Binding-site contacts:
Ligand atom N contacts residue ASP323 of chain 1.B at 2.8 Å (salt-bridge).
Ligand atom O contacts residue PHE328 of chain 1.B at 3.1 Å.
Ligand atom CA contacts residue THR325 of chain 1.B at 3.4 Å.
Ligand atom O contacts residue ASP323 of chain 1.B at 3.0 Å (salt-bridge).
Ligand atom NH1 contacts residue TYR39 of chain 1.B at 3.1 Å (h-bond).
Ligand atom N contacts residue SER329 of chain 1.B at 3.1 Å (h-bond).
Ligand atom CB contacts residue ASP323 of chain 1.B at 3.3 Å.
Ligand atom O contacts residue LEU85 of chain 1.B at 3.4 Å.
Ligand atom CA contacts residue ASP84 of chain 1.B at 3.5 Å.
Ligand atom N contacts residue ALA327 of chain 1.B at 3.0 Å (h-bond).
Ligand atom CA contacts residue ALA327 of chain 1.B at 3.4 Å (hydrophobic).
Ligand atom CG contacts residue ASP50 of chain 1.B at 3.5 Å.
Ligand atom CA contacts residue ASP323 of chain 1.B at 3.5 Å.
Ligand atom O contacts residue TYR322 of chain 1.B at 3.4 Å.
Ligand atom CG contacts residue ASP323 of chain 1.B at 3.5 Å.
Ligand atom O contacts residue ASN324 of chain 1.B at 2.9 Å (h-bond).
Ligand atom CD2 contacts residue TYR297 of chain 1.B at 3.3 Å (hydrophobic).
Ligand atom CA contacts residue HIS49 of chain 1.B at 3.4 Å.
Ligand atom CB contacts residue TYR137 of chain 1.B at 3.4 Å (hydrophobic).
Ligand atom O contacts residue THR325 of chain 1.B at 3.2 Å (h-bond).
Ligand atom OG contacts residue ASP84 of chain 1.B at 2.8 Å (salt-bridge).
Ligand atom CB contacts residue THR325 of chain 1.B at 3.5 Å.
Ligand atom O contacts residue ALA327 of chain 1.B at 2.9 Å (h-bond).
Ligand atom CD2 contacts residue THR135 of chain 1.B at 3.5 Å.
Ligand atom CD contacts residue SER321 of chain 1.B at 3.1 Å.
Ligand atom CD1 contacts residue PRO82 of chain 1.B at 3.5 Å (hydrophobic).
Ligand atom O contacts residue SER329 of chain 1.B at 2.9 Å (h-bond).
Ligand atom CZ contacts residue ALA90 of chain 1.B at 3.4 Å (hydrophobic).
Ligand atom O contacts residue ASP84 of chain 1.B at 2.8 Å (salt-bridge).
Ligand atom O contacts residue ASN173 of chain 1.B at 3.4 Å (h-bond).
Ligand atom CA contacts residue ASN324 of chain 1.B at 3.3 Å.
Ligand atom N contacts residue THR325 of chain 1.B at 2.9 Å (h-bond).
Ligand atom N contacts residue HIS49 of chain 1.B at 3.0 Å (h-bond).
Ligand atom CE2 contacts residue SER331 of chain 1.B at 3.4 Å.
Ligand atom CB contacts residue PRO82 of chain 1.B at 3.5 Å (hydrophobic).
Ligand atom CD2 contacts residue ASP323 of chain 1.B at 2.9 Å.
Ligand atom NH1 contacts residue ASP50 of chain 1.B at 3.2 Å (salt-bridge).
Ligand atom N contacts residue SER83 of chain 1.B at 3.0 Å (h-bond).
Ligand atom O contacts residue LEU85 of chain 1.B at 2.9 Å (h-bond).
Ligand atom CB contacts residue PHE184 of chain 1.B at 3.5 Å (hydrophobic).

Sequence of chain 1.B:
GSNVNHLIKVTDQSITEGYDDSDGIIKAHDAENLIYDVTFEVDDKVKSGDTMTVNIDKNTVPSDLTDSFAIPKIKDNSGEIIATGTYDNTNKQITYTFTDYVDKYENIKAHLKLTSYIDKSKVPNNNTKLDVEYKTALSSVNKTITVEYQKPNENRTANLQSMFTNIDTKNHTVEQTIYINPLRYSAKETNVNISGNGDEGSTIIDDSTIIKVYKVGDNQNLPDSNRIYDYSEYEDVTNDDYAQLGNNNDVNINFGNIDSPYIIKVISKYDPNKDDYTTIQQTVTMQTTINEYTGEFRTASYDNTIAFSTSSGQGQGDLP

This small molecule binds to this protein.
Small molecule (SMILES): C[C@H](NC(=O)[C@H](CO)NC(=O)[C@H](Cc1ccccc1)NC(=O)[C@H](Cc1ccccc1)NC(=O)[C@H](Cc1ccccc1)NC(=O)CN)C(=O)N[C@@H](CCCN=C(N)N)C(=O)NCC(=O)N[C@@H](CC1=NC=NC1)C(=O)N[C@@H](C)C(=O)N1CCC[C@H]1C=O